Sequence of chain 1.A:
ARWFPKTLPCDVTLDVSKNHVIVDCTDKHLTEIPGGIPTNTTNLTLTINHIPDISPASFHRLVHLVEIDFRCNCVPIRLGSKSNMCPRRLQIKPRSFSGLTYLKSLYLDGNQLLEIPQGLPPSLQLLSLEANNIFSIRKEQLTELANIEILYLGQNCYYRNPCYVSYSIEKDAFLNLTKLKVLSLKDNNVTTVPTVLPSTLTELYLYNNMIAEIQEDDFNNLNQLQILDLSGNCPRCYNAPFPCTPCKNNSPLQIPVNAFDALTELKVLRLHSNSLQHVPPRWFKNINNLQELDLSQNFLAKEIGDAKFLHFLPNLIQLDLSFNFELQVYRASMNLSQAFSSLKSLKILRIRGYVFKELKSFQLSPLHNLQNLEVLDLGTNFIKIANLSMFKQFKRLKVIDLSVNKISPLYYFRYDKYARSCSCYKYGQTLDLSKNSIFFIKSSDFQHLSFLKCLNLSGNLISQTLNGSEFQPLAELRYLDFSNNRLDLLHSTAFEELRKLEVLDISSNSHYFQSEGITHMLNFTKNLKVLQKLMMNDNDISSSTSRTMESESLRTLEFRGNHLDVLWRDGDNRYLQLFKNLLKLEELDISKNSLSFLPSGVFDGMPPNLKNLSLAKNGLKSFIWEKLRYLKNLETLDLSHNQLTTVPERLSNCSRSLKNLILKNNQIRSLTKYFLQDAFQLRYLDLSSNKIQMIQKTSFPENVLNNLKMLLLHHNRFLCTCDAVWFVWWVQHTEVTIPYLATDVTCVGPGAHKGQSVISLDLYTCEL

The protein below binds the small molecule below.
Small molecule (SMILES): CC(=O)N[C@@H]1[C@@H](O)[C@H](O)[C@@H](CO)O[C@H]1O

Binding-site contacts:
Ligand atom O4 contacts residue HIS493 of chain 1.A at 4.3 Å.
Ligand atom C6 contacts residue LYS396 of chain 1.A at 3.7 Å.
Ligand atom C3 contacts residue ASN391 of chain 1.A at 3.8 Å.
Ligand atom C5 contacts residue SER393 of chain 1.A at 3.9 Å.
Ligand atom C6 contacts residue HIS493 of chain 1.A at 4.2 Å.
Ligand atom C5 contacts residue HIS493 of chain 1.A at 4.5 Å.
Ligand atom C5 contacts residue ASN391 of chain 1.A at 3.6 Å.
Ligand atom C1 contacts residue ASN391 of chain 1.A at 1.4 Å.
Ligand atom O6 contacts residue SER393 of chain 1.A at 3.4 Å.
Ligand atom O6 contacts residue LYS396 of chain 1.A at 2.8 Å (salt-bridge).
Ligand atom O6 contacts residue HIS493 of chain 1.A at 3.4 Å.
Ligand atom N2 contacts residue ASN391 of chain 1.A at 2.9 Å (h-bond).
Ligand atom O5 contacts residue ASN391 of chain 1.A at 2.3 Å (h-bond).
Ligand atom C6 contacts residue SER393 of chain 1.A at 4.2 Å.
Ligand atom C1 contacts residue SER393 of chain 1.A at 4.2 Å.
Ligand atom C4 contacts residue ASN391 of chain 1.A at 4.2 Å.
Ligand atom C8 contacts residue ASN391 of chain 1.A at 4.4 Å.
Ligand atom O7 contacts residue ASN391 of chain 1.A at 3.6 Å.
Ligand atom C2 contacts residue ASN391 of chain 1.A at 2.5 Å.
Ligand atom O5 contacts residue SER393 of chain 1.A at 3.8 Å.
Ligand atom C7 contacts residue ASN391 of chain 1.A at 3.4 Å.